Sequence of chain 10.P:
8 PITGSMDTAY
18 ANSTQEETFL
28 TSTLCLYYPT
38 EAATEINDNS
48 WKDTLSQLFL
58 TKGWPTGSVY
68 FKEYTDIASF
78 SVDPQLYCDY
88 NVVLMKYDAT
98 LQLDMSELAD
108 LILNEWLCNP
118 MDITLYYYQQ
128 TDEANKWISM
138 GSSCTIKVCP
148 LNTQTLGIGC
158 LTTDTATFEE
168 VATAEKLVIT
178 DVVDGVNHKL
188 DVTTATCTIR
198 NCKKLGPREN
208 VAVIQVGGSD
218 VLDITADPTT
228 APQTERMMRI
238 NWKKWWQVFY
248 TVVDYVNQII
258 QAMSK

Binding-site contacts:
Ligand atom C1 contacts residue ASN19 of chain 10.P at 2.3 Å.
Ligand atom C3 contacts residue ASN19 of chain 10.P at 4.4 Å.
Ligand atom C5 contacts residue ASN19 of chain 10.P at 3.6 Å.
Ligand atom C7 contacts residue TYR17 of chain 10.P at 4.3 Å (hydrophobic).
Ligand atom C2 contacts residue ASN19 of chain 10.P at 3.6 Å.
Ligand atom O7 contacts residue ALA18 of chain 10.P at 4.3 Å.
Ligand atom C7 contacts residue ALA18 of chain 10.P at 4.4 Å (hydrophobic).
Ligand atom C8 contacts residue ALA18 of chain 10.P at 4.0 Å (hydrophobic).
Ligand atom O5 contacts residue ASN19 of chain 10.P at 2.9 Å (h-bond).
Ligand atom N2 contacts residue ASN19 of chain 10.P at 4.0 Å.
Ligand atom C8 contacts residue TYR17 of chain 10.P at 3.4 Å (hydrophobic).

This protein binds this small molecule.
Small molecule (SMILES): CC(=O)N[C@H]1[C@H](O[C@H]2[C@H](O)[C@@H](NC(C)=O)CO[C@@H]2CO)O[C@H](CO)[C@@H](O)[C@@H]1O